Sequence of chain 1.B:
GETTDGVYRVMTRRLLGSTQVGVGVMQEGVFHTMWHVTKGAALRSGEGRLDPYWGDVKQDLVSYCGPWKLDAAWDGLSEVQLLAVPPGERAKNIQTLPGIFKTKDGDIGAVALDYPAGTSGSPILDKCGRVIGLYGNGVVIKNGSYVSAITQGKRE

This protein binds this small molecule.
Small molecule (SMILES): CN(C)C(=O)COc1cccc(F)c1

Binding-site contacts:
Ligand atom O contacts residue TYR152 of chain 1.B at 3.5 Å.
Ligand atom C9 contacts residue TYR152 of chain 1.B at 3.9 Å (hydrophobic).
Ligand atom C5 contacts residue TYR121 of chain 1.B at 2.7 Å (hydrophobic).
Ligand atom C7 contacts residue PRO122 of chain 1.B at 4.1 Å (hydrophobic).
Ligand atom N contacts residue GLY150 of chain 1.B at 4.3 Å.
Ligand atom O1 contacts residue TYR152 of chain 1.B at 3.9 Å.
Ligand atom F contacts residue SER126 of chain 1.B at 3.2 Å.
Ligand atom O1 contacts residue TYR121 of chain 1.B at 4.0 Å.
Ligand atom O contacts residue VAL146 of chain 1.B at 3.9 Å.
Ligand atom C2 contacts residue TYR152 of chain 1.B at 3.6 Å (hydrophobic).
Ligand atom C6 contacts residue TYR121 of chain 1.B at 3.2 Å (hydrophobic).
Ligand atom F contacts residue HIS42 of chain 1.B at 4.2 Å.
Ligand atom N contacts residue TYR152 of chain 1.B at 3.9 Å.
Ligand atom C contacts residue TYR152 of chain 1.B at 4.0 Å (hydrophobic).
Ligand atom C8 contacts residue ALA123 of chain 1.B at 3.7 Å (hydrophobic).
Ligand atom C contacts residue ASP120 of chain 1.B at 3.5 Å.
Ligand atom C7 contacts residue TYR152 of chain 1.B at 3.6 Å (hydrophobic).
Ligand atom C7 contacts residue ALA123 of chain 1.B at 3.9 Å (hydrophobic).
Ligand atom C8 contacts residue TYR152 of chain 1.B at 3.7 Å (hydrophobic).
Ligand atom C5 contacts residue TYR152 of chain 1.B at 3.6 Å (hydrophobic).
Ligand atom C7 contacts residue GLY142 of chain 1.B at 4.0 Å.
Ligand atom F contacts residue TYR152 of chain 1.B at 3.9 Å.
Ligand atom C5 contacts residue TYR141 of chain 1.B at 3.9 Å (hydrophobic).
Ligand atom C3 contacts residue TYR121 of chain 1.B at 3.5 Å (hydrophobic).
Ligand atom F contacts residue ALA123 of chain 1.B at 4.2 Å.
Ligand atom C8 contacts residue SER126 of chain 1.B at 3.7 Å.
Ligand atom C3 contacts residue TYR152 of chain 1.B at 4.2 Å (hydrophobic).
Ligand atom C4 contacts residue TYR121 of chain 1.B at 3.6 Å (hydrophobic).
Ligand atom C6 contacts residue TYR141 of chain 1.B at 3.6 Å (hydrophobic).
Ligand atom C5 contacts residue PRO122 of chain 1.B at 4.2 Å (hydrophobic).
Ligand atom C7 contacts residue SER126 of chain 1.B at 3.4 Å.
Ligand atom C6 contacts residue TYR152 of chain 1.B at 3.5 Å (hydrophobic).
Ligand atom C9 contacts residue ALA123 of chain 1.B at 4.0 Å (hydrophobic).
Ligand atom C1 contacts residue GLY150 of chain 1.B at 3.5 Å.
Ligand atom C4 contacts residue TYR152 of chain 1.B at 3.8 Å (hydrophobic).
Ligand atom C8 contacts residue GLY142 of chain 1.B at 4.0 Å.
Ligand atom C6 contacts residue ALA123 of chain 1.B at 4.3 Å (hydrophobic).
Ligand atom C4 contacts residue ALA123 of chain 1.B at 4.3 Å (hydrophobic).
Ligand atom C6 contacts residue PRO122 of chain 1.B at 3.8 Å (hydrophobic).
Ligand atom F contacts residue GLY142 of chain 1.B at 3.3 Å.